A small-molecule ligand and the protein it binds are described below.
Small molecule (SMILES): CC(=O)N[C@@H]1[C@@H](O)[C@H](O)[C@@H](CO)O[C@H]1O

Binding-site contacts:
Ligand atom C3 contacts residue TRP168 of chain 2.A at 4.0 Å (hydrophobic).
Ligand atom C1 contacts residue ASN118 of chain 2.A at 2.7 Å.
Ligand atom C2 contacts residue ASN118 of chain 2.A at 3.0 Å.
Ligand atom O7 contacts residue ASN118 of chain 2.A at 3.1 Å (h-bond).
Ligand atom O3 contacts residue TRP168 of chain 2.A at 3.8 Å.
Ligand atom C7 contacts residue TRP168 of chain 2.A at 4.0 Å (hydrophobic).
Ligand atom C7 contacts residue ASN118 of chain 2.A at 3.0 Å.
Ligand atom C8 contacts residue TRP168 of chain 2.A at 4.0 Å (hydrophobic).
Ligand atom C7 contacts residue ASP166 of chain 2.A at 4.2 Å.
Ligand atom C8 contacts residue HIS167 of chain 2.A at 4.2 Å.
Ligand atom C3 contacts residue ASN118 of chain 2.A at 4.5 Å.
Ligand atom N2 contacts residue TRP168 of chain 2.A at 3.3 Å.
Ligand atom C2 contacts residue TRP168 of chain 2.A at 4.2 Å (hydrophobic).
Ligand atom O7 contacts residue ASP166 of chain 2.A at 3.3 Å (salt-bridge).
Ligand atom C8 contacts residue ASN118 of chain 2.A at 3.5 Å.
Ligand atom N2 contacts residue ASN118 of chain 2.A at 3.4 Å (h-bond).
Ligand atom C8 contacts residue ASP166 of chain 2.A at 4.0 Å.
Ligand atom O5 contacts residue ASN118 of chain 2.A at 3.3 Å (h-bond).

Sequence of chain 2.A:
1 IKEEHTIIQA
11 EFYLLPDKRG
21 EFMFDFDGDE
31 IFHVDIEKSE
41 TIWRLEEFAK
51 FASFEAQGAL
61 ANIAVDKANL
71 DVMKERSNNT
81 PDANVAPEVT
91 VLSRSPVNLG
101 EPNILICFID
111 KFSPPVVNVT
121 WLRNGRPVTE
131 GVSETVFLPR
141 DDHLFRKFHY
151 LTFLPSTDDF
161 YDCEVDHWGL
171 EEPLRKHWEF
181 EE